Sequence of chain 1.PA:
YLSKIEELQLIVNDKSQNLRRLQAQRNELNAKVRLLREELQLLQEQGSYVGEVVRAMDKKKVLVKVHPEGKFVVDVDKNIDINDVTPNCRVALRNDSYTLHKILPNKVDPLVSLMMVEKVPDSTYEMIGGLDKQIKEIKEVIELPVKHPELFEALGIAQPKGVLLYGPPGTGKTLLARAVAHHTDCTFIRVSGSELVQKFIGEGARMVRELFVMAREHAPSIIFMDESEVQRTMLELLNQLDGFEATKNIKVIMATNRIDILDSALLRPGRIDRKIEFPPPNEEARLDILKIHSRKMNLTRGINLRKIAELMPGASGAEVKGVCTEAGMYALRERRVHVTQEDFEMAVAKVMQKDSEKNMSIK

This small molecule binds to this protein.
Small molecule (SMILES): Nc1ncnc2c1ncn2[C@@H]1O[C@H](COP(=O)(O)OP(=O)(O)OP(O)(O)=S)[C@@H](O)[C@H]1O

Binding-site contacts:
Ligand atom C5' contacts residue GLY180 of chain 1.OA at 3.6 Å.
Ligand atom O3' contacts residue GLY341 of chain 1.OA at 3.2 Å.
Ligand atom C4 contacts residue LEU183 of chain 1.OA at 3.7 Å (hydrophobic).
Ligand atom O2A contacts residue LYS181 of chain 1.OA at 3.3 Å (salt-bridge).
Ligand atom O2G contacts residue LYS181 of chain 1.OA at 3.2 Å.
Ligand atom O1A contacts residue THR182 of chain 1.OA at 3.3 Å.
Ligand atom S1G contacts residue THR182 of chain 1.OA at 3.8 Å.
Ligand atom O3B contacts residue GLY178 of chain 1.OA at 3.6 Å (h-bond).
Ligand atom C8 contacts residue LEU183 of chain 1.OA at 3.6 Å (hydrophobic).
Ligand atom O2B contacts residue GLY178 of chain 1.OA at 3.5 Å (h-bond).
Ligand atom C5 contacts residue ASP135 of chain 1.OA at 3.9 Å.
Ligand atom C5 contacts residue LEU183 of chain 1.OA at 3.4 Å (hydrophobic).
Ligand atom PB contacts residue GLY178 of chain 1.OA at 3.8 Å.
Ligand atom C2' contacts residue HIS317 of chain 1.OA at 3.9 Å.
Ligand atom O4' contacts residue THR179 of chain 1.OA at 3.3 Å (h-bond).
Ligand atom O2B contacts residue ARG297 of chain 1.PA at 3.9 Å.
Ligand atom O4' contacts residue GLY180 of chain 1.OA at 3.5 Å.
Ligand atom C6 contacts residue LEU183 of chain 1.OA at 3.6 Å (hydrophobic).
Ligand atom C4' contacts residue GLY180 of chain 1.OA at 3.8 Å.
Ligand atom S1G contacts residue GLU235 of chain 1.OA at 3.8 Å.
Ligand atom N7 contacts residue LEU183 of chain 1.OA at 3.5 Å.
Ligand atom N9 contacts residue LEU183 of chain 1.OA at 3.8 Å.
Ligand atom O2G contacts residue ASN281 of chain 1.OA at 2.7 Å (h-bond).
Ligand atom C2 contacts residue GLY138 of chain 1.OA at 3.6 Å.
Ligand atom N1 contacts residue ASP135 of chain 1.OA at 3.5 Å (salt-bridge).
Ligand atom O2A contacts residue THR179 of chain 1.OA at 3.6 Å.
Ligand atom O1B contacts residue THR182 of chain 1.OA at 3.5 Å (h-bond).
Ligand atom C5' contacts residue LEU183 of chain 1.OA at 3.8 Å (hydrophobic).
Ligand atom O3G contacts residue PRO177 of chain 1.OA at 3.8 Å.
Ligand atom N6 contacts residue ASP135 of chain 1.OA at 2.3 Å (salt-bridge).
Ligand atom C4' contacts residue THR179 of chain 1.OA at 3.7 Å.
Ligand atom PG contacts residue ASN281 of chain 1.OA at 3.5 Å.
Ligand atom O3' contacts residue ALA342 of chain 1.OA at 3.3 Å (h-bond).
Ligand atom C6 contacts residue ASP135 of chain 1.OA at 3.1 Å.
Ligand atom O2' contacts residue HIS317 of chain 1.OA at 3.1 Å.
Ligand atom O2' contacts residue GLY341 of chain 1.OA at 3.0 Å (h-bond).
Ligand atom O2A contacts residue GLY180 of chain 1.OA at 2.9 Å (h-bond).
Ligand atom O3G contacts residue ASN281 of chain 1.OA at 3.0 Å (h-bond).
Ligand atom O2A contacts residue THR182 of chain 1.OA at 3.7 Å.
Ligand atom O3A contacts residue GLY178 of chain 1.OA at 3.2 Å.

Sequence of chain 1.OA:
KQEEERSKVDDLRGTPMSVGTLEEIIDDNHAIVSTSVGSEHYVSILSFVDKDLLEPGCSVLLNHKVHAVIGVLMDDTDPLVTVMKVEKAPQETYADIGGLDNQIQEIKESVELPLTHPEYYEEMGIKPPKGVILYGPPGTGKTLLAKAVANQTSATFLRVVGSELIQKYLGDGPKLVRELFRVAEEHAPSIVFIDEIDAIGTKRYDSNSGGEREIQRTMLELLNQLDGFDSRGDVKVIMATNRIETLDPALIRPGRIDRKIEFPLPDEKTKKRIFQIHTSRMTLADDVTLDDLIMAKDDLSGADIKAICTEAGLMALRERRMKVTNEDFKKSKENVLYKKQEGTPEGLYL